Binding-site contacts:
Ligand atom N contacts residue TYR97 of chain 2.A at 3.6 Å (h-bond).
Ligand atom C2 contacts residue TYR97 of chain 2.A at 3.7 Å (hydrophobic).
Ligand atom C3 contacts residue TYR97 of chain 2.A at 3.8 Å (hydrophobic).
Ligand atom N2 contacts residue MET251 of chain 2.A at 3.6 Å (h-bond).
Ligand atom N contacts residue ALA223 of chain 2.A at 3.0 Å (h-bond).
Ligand atom C5 contacts residue MET251 of chain 2.A at 3.8 Å (hydrophobic).
Ligand atom N5 contacts residue TYR97 of chain 2.A at 3.4 Å.
Ligand atom C contacts residue GLY252 of chain 2.A at 3.8 Å.
Ligand atom N contacts residue GLY252 of chain 2.A at 3.7 Å.
Ligand atom C9 contacts residue ASP93 of chain 2.A at 3.6 Å.
Ligand atom C1 contacts residue TYR97 of chain 2.A at 3.7 Å (hydrophobic).
Ligand atom N1 contacts residue TYR97 of chain 2.A at 3.6 Å.
Ligand atom N4 contacts residue ASP147 of chain 2.A at 2.9 Å (salt-bridge).
Ligand atom C7 contacts residue TYR97 of chain 2.A at 3.7 Å (hydrophobic).
Ligand atom C8 contacts residue ASP93 of chain 2.A at 3.7 Å.
Ligand atom C8 contacts residue MET251 of chain 2.A at 3.6 Å (hydrophobic).
Ligand atom C9 contacts residue TYR97 of chain 2.A at 3.6 Å (hydrophobic).
Ligand atom N4 contacts residue SER94 of chain 2.A at 3.4 Å (h-bond).
Ligand atom N3 contacts residue CYS149 of chain 2.A at 3.6 Å (h-bond).
Ligand atom C3 contacts residue MET251 of chain 2.A at 3.8 Å (hydrophobic).
Ligand atom N4 contacts residue ILE192 of chain 2.A at 3.5 Å.
Ligand atom N2 contacts residue TYR97 of chain 2.A at 3.8 Å.
Ligand atom N2 contacts residue LEU222 of chain 2.A at 3.1 Å (h-bond).
Ligand atom N5 contacts residue ASP93 of chain 2.A at 2.8 Å (salt-bridge).
Ligand atom C1 contacts residue ALA223 of chain 2.A at 3.9 Å (hydrophobic).
Ligand atom C7 contacts residue ASP147 of chain 2.A at 3.7 Å.
Ligand atom N4 contacts residue ASP93 of chain 2.A at 2.8 Å (salt-bridge).
Ligand atom N3 contacts residue ASP147 of chain 2.A at 2.7 Å (salt-bridge).
Ligand atom C8 contacts residue TYR97 of chain 2.A at 3.5 Å (hydrophobic).
Ligand atom C6 contacts residue ASP147 of chain 2.A at 3.5 Å.
Ligand atom C1 contacts residue GLY252 of chain 2.A at 3.7 Å.
Ligand atom C contacts residue ALA223 of chain 2.A at 3.8 Å (hydrophobic).
Ligand atom C4 contacts residue TYR97 of chain 2.A at 3.9 Å (hydrophobic).
Ligand atom C6 contacts residue GLY220 of chain 2.A at 3.9 Å.
Ligand atom C7 contacts residue ASP93 of chain 2.A at 3.5 Å.
Ligand atom C7 contacts residue MET251 of chain 2.A at 3.8 Å (hydrophobic).
Ligand atom C6 contacts residue GLN194 of chain 2.A at 3.8 Å.
Ligand atom C6 contacts residue MET251 of chain 2.A at 3.8 Å (hydrophobic).
Ligand atom N1 contacts residue GLY252 of chain 2.A at 3.8 Å.
Ligand atom N5 contacts residue MET251 of chain 2.A at 3.2 Å.

Sequence of chain 2.A:
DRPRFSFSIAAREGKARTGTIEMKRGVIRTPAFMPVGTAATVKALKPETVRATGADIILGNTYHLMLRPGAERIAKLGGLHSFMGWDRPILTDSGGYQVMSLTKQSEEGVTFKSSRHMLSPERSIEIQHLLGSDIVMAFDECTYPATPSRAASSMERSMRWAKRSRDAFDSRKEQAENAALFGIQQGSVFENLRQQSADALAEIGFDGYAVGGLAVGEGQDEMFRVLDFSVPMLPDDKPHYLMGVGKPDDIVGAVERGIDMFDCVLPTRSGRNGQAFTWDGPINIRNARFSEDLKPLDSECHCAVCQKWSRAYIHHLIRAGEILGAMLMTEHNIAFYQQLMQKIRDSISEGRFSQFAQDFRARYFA

The protein below binds the small molecule below.
Small molecule (SMILES): CNc1nc2cc3c(cc2[nH]1)N=C(N)NC3